Sequence of chain 2.B:
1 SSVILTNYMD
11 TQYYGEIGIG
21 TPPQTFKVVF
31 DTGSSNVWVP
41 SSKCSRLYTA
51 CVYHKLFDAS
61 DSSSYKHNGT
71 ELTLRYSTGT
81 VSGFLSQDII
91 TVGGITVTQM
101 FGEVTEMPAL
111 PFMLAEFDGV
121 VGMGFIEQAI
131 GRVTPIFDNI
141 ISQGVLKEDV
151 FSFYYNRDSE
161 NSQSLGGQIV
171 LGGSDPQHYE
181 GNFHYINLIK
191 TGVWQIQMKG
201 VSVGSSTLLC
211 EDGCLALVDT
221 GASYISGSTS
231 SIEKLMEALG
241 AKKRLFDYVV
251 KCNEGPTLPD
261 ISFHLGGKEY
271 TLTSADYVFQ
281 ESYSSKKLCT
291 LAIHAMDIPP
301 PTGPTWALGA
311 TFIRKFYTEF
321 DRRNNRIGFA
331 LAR

Binding-site contacts:
Ligand atom C1 contacts residue THR70 of chain 2.B at 3.5 Å.
Ligand atom C2 contacts residue THR70 of chain 2.B at 4.1 Å.
Ligand atom C2 contacts residue ASN68 of chain 2.B at 2.4 Å.
Ligand atom C3 contacts residue THR70 of chain 2.B at 4.4 Å.
Ligand atom O4 contacts residue ARG132 of chain 2.B at 2.6 Å (salt-bridge).
Ligand atom N2 contacts residue THR70 of chain 2.B at 3.8 Å.
Ligand atom C5 contacts residue ARG132 of chain 2.B at 3.8 Å.
Ligand atom N2 contacts residue ASN68 of chain 2.B at 2.9 Å (h-bond).
Ligand atom C8 contacts residue GLY69 of chain 2.B at 3.8 Å.
Ligand atom C4 contacts residue ARG132 of chain 2.B at 3.7 Å.
Ligand atom C8 contacts residue HIS67 of chain 2.B at 4.2 Å.
Ligand atom O5 contacts residue THR70 of chain 2.B at 4.4 Å.
Ligand atom C5 contacts residue ASN68 of chain 2.B at 3.7 Å.
Ligand atom C7 contacts residue ASN68 of chain 2.B at 3.1 Å.
Ligand atom C8 contacts residue ASN68 of chain 2.B at 3.2 Å.
Ligand atom C6 contacts residue ARG132 of chain 2.B at 3.3 Å.
Ligand atom O7 contacts residue ASN68 of chain 2.B at 3.5 Å (h-bond).
Ligand atom O7 contacts residue HIS67 of chain 2.B at 4.4 Å.
Ligand atom C4 contacts residue ASN68 of chain 2.B at 4.2 Å.
Ligand atom O5 contacts residue ASN68 of chain 2.B at 2.4 Å (h-bond).
Ligand atom C1 contacts residue ASN68 of chain 2.B at 1.4 Å.
Ligand atom C3 contacts residue ASN68 of chain 2.B at 3.8 Å.
Ligand atom O6 contacts residue ARG132 of chain 2.B at 3.8 Å.

The protein below binds the small molecule below.
Small molecule (SMILES): CC(=O)N[C@@H]1[C@@H](O)[C@H](O)[C@@H](CO)O[C@H]1O